Binding-site contacts:
Ligand atom O1A contacts residue ASP533 of chain 1.A at 2.9 Å (salt-bridge).
Ligand atom O2B contacts residue TYR357 of chain 1.A at 3.5 Å (h-bond).
Ligand atom N3' contacts residue TYR413 of chain 1.A at 2.8 Å (h-bond).
Ligand atom O3G contacts residue LYS409 of chain 1.A at 3.4 Å (salt-bridge).
Ligand atom O5' contacts residue DOC9 of chain 1.B at 3.0 Å.
Ligand atom O3A contacts residue LYS409 of chain 1.A at 3.7 Å.
Ligand atom O2G contacts residue ARG405 of chain 1.A at 2.9 Å (salt-bridge).
Ligand atom O3G contacts residue ARG405 of chain 1.A at 2.8 Å (salt-bridge).
Ligand atom C3' contacts residue TYR413 of chain 1.A at 3.3 Å (hydrophobic).
Ligand atom C2' contacts residue GLU361 of chain 1.A at 3.3 Å.
Ligand atom O1B contacts residue HIS385 of chain 1.A at 2.6 Å (h-bond).
Ligand atom N2 contacts residue TYR417 of chain 1.A at 3.1 Å.
Ligand atom O2A contacts residue DOC9 of chain 1.B at 3.7 Å.
Ligand atom C5' contacts residue ASP533 of chain 1.A at 3.2 Å.
Ligand atom O1B contacts residue GLN359 of chain 1.A at 3.1 Å.
Ligand atom O2B contacts residue CA1 of chain 1.H at 2.8 Å.
Ligand atom C1' contacts residue GLU361 of chain 1.A at 3.5 Å.
Ligand atom N7 contacts residue DOC9 of chain 1.B at 3.5 Å (h-bond).
Ligand atom PB contacts residue HIS385 of chain 1.A at 3.6 Å.
Ligand atom C8 contacts residue DOC9 of chain 1.B at 3.7 Å.
Ligand atom O3B contacts residue LYS409 of chain 1.A at 3.0 Å (salt-bridge).
Ligand atom O1A contacts residue CA1 of chain 1.H at 2.5 Å.
Ligand atom O2A contacts residue LYS409 of chain 1.A at 3.1 Å (salt-bridge).
Ligand atom N1 contacts residue TYR413 of chain 1.A at 3.8 Å.
Ligand atom O2B contacts residue GLN359 of chain 1.A at 2.8 Å (h-bond).
Ligand atom O1B contacts residue TYR413 of chain 1.A at 2.7 Å (h-bond).
Ligand atom PG contacts residue ARG405 of chain 1.A at 3.7 Å.
Ligand atom PG contacts residue LYS409 of chain 1.A at 3.8 Å.
Ligand atom N3' contacts residue ILE360 of chain 1.A at 3.7 Å.
Ligand atom PG contacts residue CA1 of chain 1.H at 3.7 Å.
Ligand atom PB contacts residue GLN359 of chain 1.A at 3.8 Å.
Ligand atom O1G contacts residue ASP356 of chain 1.A at 3.3 Å (salt-bridge).
Ligand atom O4' contacts residue GLU361 of chain 1.A at 3.8 Å.
Ligand atom O6 contacts residue DOC9 of chain 1.B at 3.7 Å.
Ligand atom O3B contacts residue HIS385 of chain 1.A at 3.6 Å (h-bond).
Ligand atom C5' contacts residue DOC9 of chain 1.B at 3.5 Å.
Ligand atom O1G contacts residue CA1 of chain 1.H at 2.5 Å.
Ligand atom C2' contacts residue TYR413 of chain 1.A at 3.4 Å (hydrophobic).
Ligand atom O4' contacts residue DOC9 of chain 1.B at 3.4 Å.
Ligand atom N3' contacts residue GLU361 of chain 1.A at 3.2 Å (salt-bridge).

Sequence of chain 1.A:
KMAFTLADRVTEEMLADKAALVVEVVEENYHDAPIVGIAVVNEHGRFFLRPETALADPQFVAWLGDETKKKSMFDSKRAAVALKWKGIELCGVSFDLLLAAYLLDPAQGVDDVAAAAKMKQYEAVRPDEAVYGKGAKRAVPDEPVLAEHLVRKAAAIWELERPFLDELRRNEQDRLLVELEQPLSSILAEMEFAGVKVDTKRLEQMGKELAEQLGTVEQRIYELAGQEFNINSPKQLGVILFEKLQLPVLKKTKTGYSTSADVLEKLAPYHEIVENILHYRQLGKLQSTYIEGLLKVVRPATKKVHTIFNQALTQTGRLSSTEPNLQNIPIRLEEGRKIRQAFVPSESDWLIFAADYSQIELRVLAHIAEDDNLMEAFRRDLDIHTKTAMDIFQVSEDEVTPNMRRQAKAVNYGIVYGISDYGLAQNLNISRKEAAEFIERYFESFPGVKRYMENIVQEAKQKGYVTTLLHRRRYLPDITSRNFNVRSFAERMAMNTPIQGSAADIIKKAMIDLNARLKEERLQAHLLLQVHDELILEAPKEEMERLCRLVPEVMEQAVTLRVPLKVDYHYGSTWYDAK

The small molecule below binds the protein below.
Small molecule (SMILES): Nc1nc(=O)c2ncn([C@H]3C[C@H](N)[C@@H](COP(=O)(O)OP(=O)(O)OP(=O)(O)O)O3)c2[nH]1